Sequence of chain 1.A:
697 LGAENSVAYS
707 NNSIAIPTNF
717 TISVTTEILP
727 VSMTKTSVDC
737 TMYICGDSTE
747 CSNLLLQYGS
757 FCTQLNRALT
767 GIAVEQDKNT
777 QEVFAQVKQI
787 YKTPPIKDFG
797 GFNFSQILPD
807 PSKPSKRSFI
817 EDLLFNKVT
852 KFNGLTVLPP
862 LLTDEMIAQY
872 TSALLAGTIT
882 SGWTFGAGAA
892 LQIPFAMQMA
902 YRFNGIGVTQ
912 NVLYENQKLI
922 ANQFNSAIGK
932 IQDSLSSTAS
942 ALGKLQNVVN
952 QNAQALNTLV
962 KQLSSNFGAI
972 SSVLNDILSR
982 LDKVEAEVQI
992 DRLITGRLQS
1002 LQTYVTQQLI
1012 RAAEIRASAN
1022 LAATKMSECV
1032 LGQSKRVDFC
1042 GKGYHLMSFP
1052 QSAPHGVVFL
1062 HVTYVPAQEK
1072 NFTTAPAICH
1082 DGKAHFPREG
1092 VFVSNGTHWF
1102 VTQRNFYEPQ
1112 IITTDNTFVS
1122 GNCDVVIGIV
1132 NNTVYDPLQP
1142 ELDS

Binding-site contacts:
Ligand atom C5 contacts residue ASP794 of chain 1.B at 4.0 Å.
Ligand atom C6 contacts residue ASP794 of chain 1.B at 3.7 Å.
Ligand atom O6 contacts residue ASP794 of chain 1.B at 2.8 Å (salt-bridge).
Ligand atom C7 contacts residue ILE1128 of chain 1.A at 4.3 Å (hydrophobic).
Ligand atom C8 contacts residue ILE1128 of chain 1.A at 3.7 Å (hydrophobic).
Ligand atom C8 contacts residue GLY1129 of chain 1.A at 3.8 Å.
Ligand atom O7 contacts residue ASN707 of chain 1.A at 3.1 Å (h-bond).
Ligand atom O5 contacts residue ASP794 of chain 1.B at 3.2 Å (salt-bridge).
Ligand atom O6 contacts residue ILE792 of chain 1.B at 3.8 Å.
Ligand atom C7 contacts residue ASN707 of chain 1.A at 3.3 Å.
Ligand atom O5 contacts residue ASN707 of chain 1.A at 2.3 Å (h-bond).
Ligand atom N2 contacts residue ASN707 of chain 1.A at 3.0 Å (h-bond).
Ligand atom C1 contacts residue ASP794 of chain 1.B at 4.1 Å.
Ligand atom O7 contacts residue ILE1128 of chain 1.A at 3.9 Å.
Ligand atom C3 contacts residue ASN707 of chain 1.A at 3.8 Å.
Ligand atom C5 contacts residue ASN707 of chain 1.A at 3.6 Å.
Ligand atom C1 contacts residue ASN707 of chain 1.A at 1.4 Å.
Ligand atom C2 contacts residue ASN707 of chain 1.A at 2.5 Å.
Ligand atom C4 contacts residue ASN707 of chain 1.A at 4.2 Å.
Ligand atom C6 contacts residue ILE792 of chain 1.B at 3.9 Å (hydrophobic).

This small molecule binds to this protein.
Small molecule (SMILES): CC(=O)N[C@@H]1[C@@H](O)[C@H](O)[C@@H](CO)O[C@H]1O

Sequence of chain 1.B:
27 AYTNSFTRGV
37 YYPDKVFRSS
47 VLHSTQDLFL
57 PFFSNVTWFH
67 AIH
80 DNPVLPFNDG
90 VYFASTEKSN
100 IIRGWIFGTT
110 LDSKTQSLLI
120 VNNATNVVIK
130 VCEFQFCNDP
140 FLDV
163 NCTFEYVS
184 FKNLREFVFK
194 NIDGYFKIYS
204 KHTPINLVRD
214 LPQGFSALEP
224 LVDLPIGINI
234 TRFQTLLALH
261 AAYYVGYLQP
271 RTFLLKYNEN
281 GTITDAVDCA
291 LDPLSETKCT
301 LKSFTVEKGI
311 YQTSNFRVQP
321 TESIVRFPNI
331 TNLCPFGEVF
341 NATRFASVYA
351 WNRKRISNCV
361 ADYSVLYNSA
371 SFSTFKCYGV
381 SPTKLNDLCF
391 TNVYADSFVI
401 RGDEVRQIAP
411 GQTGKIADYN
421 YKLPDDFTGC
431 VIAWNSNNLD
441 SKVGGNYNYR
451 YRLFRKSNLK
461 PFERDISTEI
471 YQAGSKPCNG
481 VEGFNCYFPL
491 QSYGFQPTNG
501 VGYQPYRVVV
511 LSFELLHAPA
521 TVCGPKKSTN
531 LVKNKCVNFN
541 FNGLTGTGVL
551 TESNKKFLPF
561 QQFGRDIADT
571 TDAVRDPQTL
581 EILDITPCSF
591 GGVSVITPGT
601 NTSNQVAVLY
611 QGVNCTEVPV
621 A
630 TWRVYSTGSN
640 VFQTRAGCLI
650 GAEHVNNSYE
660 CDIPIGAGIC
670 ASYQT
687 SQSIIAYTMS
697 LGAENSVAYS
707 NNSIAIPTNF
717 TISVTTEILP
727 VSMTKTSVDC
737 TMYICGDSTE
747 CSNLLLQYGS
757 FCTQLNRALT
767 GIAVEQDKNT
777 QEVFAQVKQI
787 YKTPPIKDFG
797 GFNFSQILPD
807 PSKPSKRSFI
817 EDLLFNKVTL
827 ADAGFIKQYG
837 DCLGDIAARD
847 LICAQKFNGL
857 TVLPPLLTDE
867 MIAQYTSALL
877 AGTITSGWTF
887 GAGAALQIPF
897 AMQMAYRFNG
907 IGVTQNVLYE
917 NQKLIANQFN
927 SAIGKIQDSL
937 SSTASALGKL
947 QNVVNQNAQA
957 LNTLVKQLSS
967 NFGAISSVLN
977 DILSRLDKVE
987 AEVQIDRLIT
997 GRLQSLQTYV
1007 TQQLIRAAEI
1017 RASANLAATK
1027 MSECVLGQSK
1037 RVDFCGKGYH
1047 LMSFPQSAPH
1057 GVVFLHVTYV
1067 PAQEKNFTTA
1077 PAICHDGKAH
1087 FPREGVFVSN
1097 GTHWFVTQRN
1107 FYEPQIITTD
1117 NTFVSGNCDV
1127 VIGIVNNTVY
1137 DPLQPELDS